Binding-site contacts:
Ligand atom OXT contacts residue SER70 of chain 1.A at 3.5 Å (h-bond).
Ligand atom CD1 contacts residue LYS58 of chain 1.A at 4.0 Å.
Ligand atom CD contacts residue LYS55 of chain 1.A at 3.6 Å.
Ligand atom C contacts residue HIS56 of chain 1.A at 3.6 Å.
Ligand atom CB contacts residue LYS58 of chain 1.A at 4.0 Å.
Ligand atom CZ contacts residue ARG10 of chain 1.A at 3.9 Å.
Ligand atom O contacts residue ARG10 of chain 1.A at 3.6 Å (salt-bridge).
Ligand atom O contacts residue ARG72 of chain 1.A at 2.5 Å (salt-bridge).
Ligand atom C contacts residue ARG72 of chain 1.A at 2.8 Å.
Ligand atom O2 contacts residue ARG10 of chain 1.A at 2.8 Å (salt-bridge).
Ligand atom CZ contacts residue SER40 of chain 1.A at 3.9 Å.
Ligand atom CD2 contacts residue HIS56 of chain 1.A at 3.9 Å.
Ligand atom CG contacts residue LYS58 of chain 1.A at 4.0 Å.
Ligand atom CE2 contacts residue SER40 of chain 1.A at 3.5 Å.
Ligand atom CH4 contacts residue SER40 of chain 1.A at 3.3 Å.
Ligand atom O1 contacts residue ARG10 of chain 1.A at 3.8 Å.
Ligand atom CE2 contacts residue ARG10 of chain 1.A at 3.9 Å.
Ligand atom N contacts residue HIS56 of chain 1.A at 2.8 Å (h-bond).
Ligand atom CG2 contacts residue TYR57 of chain 1.A at 3.7 Å (hydrophobic).
Ligand atom CB contacts residue HIS56 of chain 1.A at 3.2 Å.
Ligand atom OXT contacts residue ARG72 of chain 1.A at 2.5 Å (salt-bridge).
Ligand atom CB contacts residue HIS56 of chain 1.A at 3.7 Å.
Ligand atom O2 contacts residue ARG30 of chain 1.A at 2.7 Å (salt-bridge).
Ligand atom CG contacts residue TYR57 of chain 1.A at 3.4 Å (hydrophobic).
Ligand atom OE1 contacts residue LYS55 of chain 1.A at 3.5 Å.
Ligand atom CD2 contacts residue TYR57 of chain 1.A at 3.7 Å (hydrophobic).
Ligand atom OE2 contacts residue LYS55 of chain 1.A at 3.4 Å.
Ligand atom P contacts residue ARG10 of chain 1.A at 3.9 Å.
Ligand atom CD2 contacts residue LYS58 of chain 1.A at 3.6 Å.
Ligand atom CD2 contacts residue ARG10 of chain 1.A at 4.0 Å.
Ligand atom C contacts residue ARG10 of chain 1.A at 3.8 Å.
Ligand atom CA contacts residue HIS56 of chain 1.A at 3.5 Å.
Ligand atom CB contacts residue TYR57 of chain 1.A at 3.3 Å (hydrophobic).
Ligand atom O contacts residue ARG10 of chain 1.A at 2.8 Å (salt-bridge).
Ligand atom CG2 contacts residue ILE69 of chain 1.A at 3.8 Å (hydrophobic).
Ligand atom O3 contacts residue ARG30 of chain 1.A at 3.0 Å (salt-bridge).
Ligand atom CA contacts residue HIS56 of chain 1.A at 3.6 Å.
Ligand atom CG1 contacts residue GLY91 of chain 1.A at 3.5 Å.
Ligand atom P contacts residue ARG30 of chain 1.A at 3.8 Å.
Ligand atom C contacts residue ARG10 of chain 1.A at 3.5 Å.

The small molecule below binds the protein below.
Small molecule (SMILES): CC(C)C[C@H](NC(=O)[C@@H](NC(=O)[C@H](CCC(=O)O)NC(=O)[C@H](CCC(=O)O)NC(=O)[C@H](Cc1ccc(CP(=O)(O)O)cc1)NC(=O)[C@H](CC(=O)O)NC(=O)CNC(=O)[C@@H](N)CCC(=O)O)C(C)C)C(=O)O

Sequence of chain 1.A:
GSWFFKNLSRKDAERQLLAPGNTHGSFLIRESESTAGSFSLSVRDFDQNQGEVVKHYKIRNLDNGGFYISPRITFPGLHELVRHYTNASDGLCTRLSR